A protein and the small-molecule ligand that binds it are described below.
Small molecule (SMILES): CCOC(=O)CC[C@H](C[C@@H]1CCNC1=O)NC(=O)[C@H](Cc1ccccc1)NC(=O)[C@H](CC(=O)OC(C)(C)C)NC(=O)OCc1ccccc1

Binding-site contacts:
Ligand atom C65 contacts residue GLY165 of chain 2.A at 3.4 Å.
Ligand atom C63 contacts residue CYS148 of chain 2.A at 1.8 Å (hydrophobic).
Ligand atom C37 contacts residue VAL163 of chain 2.A at 3.6 Å (hydrophobic).
Ligand atom C43 contacts residue ASN166 of chain 2.A at 3.6 Å.
Ligand atom O66 contacts residue THR143 of chain 2.A at 2.9 Å (h-bond).
Ligand atom C59 contacts residue CYS148 of chain 2.A at 3.0 Å (hydrophobic).
Ligand atom O35 contacts residue GLY164 of chain 2.A at 3.0 Å.
Ligand atom O19 contacts residue GLY129 of chain 2.A at 2.8 Å (h-bond).
Ligand atom O66 contacts residue GLY164 of chain 2.A at 3.5 Å.
Ligand atom O86 contacts residue GLY146 of chain 2.A at 3.4 Å (h-bond).
Ligand atom N49 contacts residue CYS148 of chain 2.A at 2.9 Å (h-bond).
Ligand atom N69 contacts residue ARG144 of chain 2.A at 3.6 Å.
Ligand atom N21 contacts residue GLY165 of chain 2.A at 2.7 Å (h-bond).
Ligand atom C82 contacts residue CYS148 of chain 2.A at 3.2 Å (hydrophobic).
Ligand atom C53 contacts residue HIS41 of chain 2.A at 3.2 Å.
Ligand atom O66 contacts residue HIS162 of chain 2.A at 2.9 Å (h-bond).
Ligand atom O88 contacts residue GLY146 of chain 2.A at 2.8 Å (h-bond).
Ligand atom C13 contacts residue ASN127 of chain 2.A at 3.4 Å.
Ligand atom O35 contacts residue GLY165 of chain 2.A at 3.1 Å (h-bond).
Ligand atom C17 contacts residue GLY165 of chain 2.A at 3.6 Å.
Ligand atom C3 contacts residue GLU25 of chain 2.A at 3.2 Å.
Ligand atom O66 contacts residue GLY165 of chain 2.A at 3.5 Å (h-bond).
Ligand atom C45 contacts residue GLY165 of chain 2.A at 3.6 Å.
Ligand atom C51 contacts residue HIS41 of chain 2.A at 3.6 Å.
Ligand atom N49 contacts residue VAL163 of chain 2.A at 3.3 Å (h-bond).
Ligand atom C63 contacts residue HIS41 of chain 2.A at 3.5 Å.
Ligand atom C9 contacts residue ARG40 of chain 2.A at 2.8 Å.
Ligand atom C84 contacts residue GLY146 of chain 2.A at 3.2 Å.
Ligand atom C59 contacts residue ARG144 of chain 2.A at 3.5 Å.
Ligand atom O15 contacts residue GLY165 of chain 2.A at 3.7 Å.
Ligand atom C7 contacts residue ARG40 of chain 2.A at 3.2 Å.
Ligand atom C57 contacts residue CYS148 of chain 2.A at 2.6 Å (hydrophobic).
Ligand atom C5 contacts residue GLU25 of chain 2.A at 3.4 Å.
Ligand atom O88 contacts residue CYS148 of chain 2.A at 3.0 Å (h-bond).
Ligand atom C61 contacts residue GLY165 of chain 2.A at 3.6 Å.
Ligand atom C11 contacts residue LEU128 of chain 2.A at 3.5 Å (hydrophobic).
Ligand atom C7 contacts residue HIS41 of chain 2.A at 3.6 Å.
Ligand atom N69 contacts residue THR143 of chain 2.A at 3.1 Å (h-bond).
Ligand atom O88 contacts residue GLN147 of chain 2.A at 3.3 Å (h-bond).
Ligand atom N49 contacts residue HIS41 of chain 2.A at 3.6 Å.

Sequence of chain 2.A:
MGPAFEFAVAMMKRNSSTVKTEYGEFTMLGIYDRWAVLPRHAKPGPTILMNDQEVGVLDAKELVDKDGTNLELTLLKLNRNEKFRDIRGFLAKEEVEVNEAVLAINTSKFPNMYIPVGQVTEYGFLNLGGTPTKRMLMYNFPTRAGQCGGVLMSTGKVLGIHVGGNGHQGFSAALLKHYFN